Binding-site contacts:
Ligand atom OXT contacts residue SER85 of chain 1.B at 2.7 Å (h-bond).
Ligand atom C contacts residue THR89 of chain 1.B at 3.1 Å.
Ligand atom C2 contacts residue GLY232 of chain 1.B at 3.7 Å.
Ligand atom C contacts residue SER86 of chain 1.B at 3.2 Å.
Ligand atom OXT contacts residue THR89 of chain 1.B at 3.3 Å (h-bond).
Ligand atom OXT contacts residue SER86 of chain 1.B at 3.1 Å (h-bond).
Ligand atom OP1 contacts residue SER200 of chain 1.B at 2.8 Å (h-bond).
Ligand atom C contacts residue SER85 of chain 1.B at 3.2 Å.
Ligand atom C6 contacts residue CYS316 of chain 1.B at 3.6 Å (hydrophobic).
Ligand atom CB contacts residue SER86 of chain 1.B at 3.5 Å.
Ligand atom OP2 contacts residue THR199 of chain 1.B at 2.6 Å (h-bond).
Ligand atom O contacts residue GLY87 of chain 1.B at 3.5 Å (h-bond).
Ligand atom CA contacts residue SER86 of chain 1.B at 3.4 Å.
Ligand atom C4 contacts residue GLY232 of chain 1.B at 3.5 Å.
Ligand atom O contacts residue SER88 of chain 1.B at 2.8 Å (h-bond).
Ligand atom OP3 contacts residue THR202 of chain 1.B at 2.9 Å (h-bond).
Ligand atom OXT contacts residue GLN165 of chain 1.B at 2.9 Å (h-bond).
Ligand atom C2A contacts residue ASP317 of chain 1.B at 3.3 Å.
Ligand atom O contacts residue SER86 of chain 1.B at 3.5 Å (h-bond).
Ligand atom OP3 contacts residue THR199 of chain 1.B at 3.3 Å.
Ligand atom O3A contacts residue SER88 of chain 1.B at 2.7 Å (h-bond).
Ligand atom P contacts residue LYS61 of chain 1.B at 3.5 Å.
Ligand atom OP3 contacts residue LYS61 of chain 1.B at 3.0 Å (salt-bridge).
Ligand atom OP2 contacts residue LYS61 of chain 1.B at 3.0 Å (salt-bridge).
Ligand atom C3 contacts residue GLY232 of chain 1.B at 3.6 Å.
Ligand atom OP1 contacts residue GLY198 of chain 1.B at 2.9 Å (h-bond).
Ligand atom C6 contacts residue SER278 of chain 1.B at 3.6 Å.
Ligand atom N1 contacts residue SER278 of chain 1.B at 2.8 Å (h-bond).
Ligand atom OP1 contacts residue THR199 of chain 1.B at 3.4 Å (h-bond).
Ligand atom O contacts residue THR89 of chain 1.B at 2.7 Å (h-bond).
Ligand atom OP2 contacts residue GLY198 of chain 1.B at 3.5 Å.
Ligand atom N1 contacts residue CYS316 of chain 1.B at 3.3 Å.
Ligand atom N contacts residue SER86 of chain 1.B at 3.5 Å (h-bond).
Ligand atom P contacts residue THR199 of chain 1.B at 3.6 Å.
Ligand atom C5 contacts residue GLY232 of chain 1.B at 3.6 Å.
Ligand atom C2A contacts residue SER88 of chain 1.B at 3.5 Å.
Ligand atom OP1 contacts residue GLY201 of chain 1.B at 3.6 Å.
Ligand atom O contacts residue SER85 of chain 1.B at 3.0 Å (h-bond).
Ligand atom C4A contacts residue LYS61 of chain 1.B at 3.5 Å.
Ligand atom CA contacts residue LYS61 of chain 1.B at 3.6 Å.

The small molecule below binds the protein below.
Small molecule (SMILES): C=C(NCc1c(COP(=O)(O)O)cnc(C)c1O)C(=O)O

Sequence of chain 1.B:
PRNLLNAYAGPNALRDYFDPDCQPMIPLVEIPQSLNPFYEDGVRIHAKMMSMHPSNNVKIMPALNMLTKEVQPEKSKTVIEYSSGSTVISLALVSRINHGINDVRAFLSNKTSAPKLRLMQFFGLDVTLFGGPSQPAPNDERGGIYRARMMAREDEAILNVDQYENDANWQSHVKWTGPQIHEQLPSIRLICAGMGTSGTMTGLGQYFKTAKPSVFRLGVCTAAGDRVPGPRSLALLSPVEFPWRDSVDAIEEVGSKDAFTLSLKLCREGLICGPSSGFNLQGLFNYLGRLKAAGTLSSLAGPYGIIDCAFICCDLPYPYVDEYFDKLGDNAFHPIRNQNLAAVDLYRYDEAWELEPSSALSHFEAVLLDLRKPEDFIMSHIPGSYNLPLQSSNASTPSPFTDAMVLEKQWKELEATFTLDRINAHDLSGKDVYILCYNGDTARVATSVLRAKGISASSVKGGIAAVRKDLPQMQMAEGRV